Binding-site contacts:
Ligand atom O4 contacts residue ALA986 of chain 1.A at 4.2 Å.
Ligand atom O7 contacts residue ASN889 of chain 1.A at 4.5 Å.
Ligand atom N2 contacts residue ASN889 of chain 1.A at 3.0 Å (h-bond).
Ligand atom O7 contacts residue GLU987 of chain 1.A at 4.0 Å.
Ligand atom C4 contacts residue ASN889 of chain 1.A at 4.2 Å.
Ligand atom C1 contacts residue ASN889 of chain 1.A at 1.4 Å.
Ligand atom O7 contacts residue ALA986 of chain 1.A at 4.4 Å.
Ligand atom O6 contacts residue SER892 of chain 1.A at 3.5 Å.
Ligand atom C2 contacts residue ASN889 of chain 1.A at 2.5 Å.
Ligand atom O5 contacts residue ASN889 of chain 1.A at 2.3 Å (h-bond).
Ligand atom O6 contacts residue ASN889 of chain 1.A at 4.5 Å.
Ligand atom O5 contacts residue SER892 of chain 1.A at 3.9 Å.
Ligand atom C1 contacts residue SER892 of chain 1.A at 4.3 Å.
Ligand atom C7 contacts residue ASN889 of chain 1.A at 4.0 Å.
Ligand atom C3 contacts residue ASN889 of chain 1.A at 3.8 Å.
Ligand atom C5 contacts residue ASN889 of chain 1.A at 3.6 Å.

The protein below binds the small molecule below.
Small molecule (SMILES): CC(=O)N[C@H]1[C@H](O[C@H]2[C@H](O)[C@@H](NC(C)=O)CO[C@@H]2CO)O[C@H](CO)[C@@H](O)[C@@H]1O

Sequence of chain 1.A:
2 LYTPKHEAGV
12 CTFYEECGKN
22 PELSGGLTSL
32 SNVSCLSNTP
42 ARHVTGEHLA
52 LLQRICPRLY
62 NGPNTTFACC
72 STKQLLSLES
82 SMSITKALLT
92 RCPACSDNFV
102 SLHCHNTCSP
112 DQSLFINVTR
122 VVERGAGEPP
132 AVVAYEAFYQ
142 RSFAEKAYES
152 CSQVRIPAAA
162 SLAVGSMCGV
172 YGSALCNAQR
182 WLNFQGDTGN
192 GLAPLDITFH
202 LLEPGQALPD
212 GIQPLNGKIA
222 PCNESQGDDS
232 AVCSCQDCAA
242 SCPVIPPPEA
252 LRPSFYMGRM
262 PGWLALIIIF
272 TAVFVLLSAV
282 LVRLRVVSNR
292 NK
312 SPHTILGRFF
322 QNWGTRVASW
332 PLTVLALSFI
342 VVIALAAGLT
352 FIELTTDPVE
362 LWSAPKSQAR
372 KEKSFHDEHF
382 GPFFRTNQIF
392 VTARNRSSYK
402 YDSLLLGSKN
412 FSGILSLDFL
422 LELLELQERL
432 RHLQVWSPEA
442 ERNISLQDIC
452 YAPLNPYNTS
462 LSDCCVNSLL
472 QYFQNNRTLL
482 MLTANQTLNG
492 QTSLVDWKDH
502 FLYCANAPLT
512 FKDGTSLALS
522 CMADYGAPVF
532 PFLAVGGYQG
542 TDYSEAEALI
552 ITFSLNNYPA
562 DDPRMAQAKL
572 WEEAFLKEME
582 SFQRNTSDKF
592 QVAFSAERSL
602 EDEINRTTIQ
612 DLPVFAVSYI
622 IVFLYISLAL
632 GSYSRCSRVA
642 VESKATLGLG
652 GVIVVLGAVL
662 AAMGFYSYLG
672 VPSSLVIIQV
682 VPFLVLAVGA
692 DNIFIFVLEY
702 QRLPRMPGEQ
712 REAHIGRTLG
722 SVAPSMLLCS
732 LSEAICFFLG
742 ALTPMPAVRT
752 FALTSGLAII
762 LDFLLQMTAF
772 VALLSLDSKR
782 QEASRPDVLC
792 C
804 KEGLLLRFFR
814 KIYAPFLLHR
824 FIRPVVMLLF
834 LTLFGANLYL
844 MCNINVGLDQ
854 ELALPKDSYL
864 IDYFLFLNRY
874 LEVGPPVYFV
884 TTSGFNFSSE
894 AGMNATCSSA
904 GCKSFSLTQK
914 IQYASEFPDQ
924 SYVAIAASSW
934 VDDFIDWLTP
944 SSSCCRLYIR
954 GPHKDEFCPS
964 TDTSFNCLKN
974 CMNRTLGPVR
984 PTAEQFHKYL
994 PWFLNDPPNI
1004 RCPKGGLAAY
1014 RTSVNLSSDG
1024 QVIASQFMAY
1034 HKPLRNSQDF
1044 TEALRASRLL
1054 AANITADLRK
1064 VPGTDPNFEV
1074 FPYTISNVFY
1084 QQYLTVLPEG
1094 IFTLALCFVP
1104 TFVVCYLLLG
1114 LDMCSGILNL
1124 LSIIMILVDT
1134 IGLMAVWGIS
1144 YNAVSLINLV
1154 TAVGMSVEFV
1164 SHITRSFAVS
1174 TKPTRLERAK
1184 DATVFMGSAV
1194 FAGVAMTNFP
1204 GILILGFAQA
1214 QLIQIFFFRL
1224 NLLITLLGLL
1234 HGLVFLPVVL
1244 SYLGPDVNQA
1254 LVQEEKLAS